Sequence of chain 1.D:
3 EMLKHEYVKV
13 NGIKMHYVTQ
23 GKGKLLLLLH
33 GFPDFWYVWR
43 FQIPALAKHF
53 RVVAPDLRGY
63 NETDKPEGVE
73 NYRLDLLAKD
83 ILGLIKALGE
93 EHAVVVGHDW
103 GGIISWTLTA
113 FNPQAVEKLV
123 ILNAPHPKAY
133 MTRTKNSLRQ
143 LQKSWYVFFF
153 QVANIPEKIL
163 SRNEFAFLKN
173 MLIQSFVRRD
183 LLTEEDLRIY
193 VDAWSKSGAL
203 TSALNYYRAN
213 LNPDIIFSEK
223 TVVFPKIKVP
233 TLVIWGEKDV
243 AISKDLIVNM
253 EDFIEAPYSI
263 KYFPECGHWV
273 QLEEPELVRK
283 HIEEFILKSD

Binding-site contacts:
Ligand atom C3 contacts residue TYR132 of chain 1.D at 4.1 Å (hydrophobic).
Ligand atom C5 contacts residue ASP101 of chain 1.D at 4.3 Å.
Ligand atom C4 contacts residue LEU213 of chain 1.D at 3.8 Å (hydrophobic).
Ligand atom C4 contacts residue TYR148 of chain 1.D at 4.0 Å (hydrophobic).
Ligand atom C1 contacts residue ASP101 of chain 1.D at 3.5 Å.
Ligand atom C6 contacts residue ASP101 of chain 1.D at 3.0 Å.
Ligand atom O contacts residue PRO127 of chain 1.D at 4.1 Å.
Ligand atom C6 contacts residue TRP102 of chain 1.D at 4.2 Å (hydrophobic).
Ligand atom O contacts residue HIS270 of chain 1.D at 4.4 Å.
Ligand atom C5 contacts residue TRP102 of chain 1.D at 3.5 Å (hydrophobic).
Ligand atom O contacts residue TRP102 of chain 1.D at 4.0 Å.
Ligand atom C2 contacts residue ILE244 of chain 1.D at 4.0 Å (hydrophobic).
Ligand atom O contacts residue ASN125 of chain 1.D at 4.3 Å.
Ligand atom C3 contacts residue TYR148 of chain 1.D at 4.2 Å (hydrophobic).
Ligand atom O contacts residue ILE244 of chain 1.D at 4.4 Å.
Ligand atom C1 contacts residue ILE244 of chain 1.D at 4.0 Å (hydrophobic).
Ligand atom C5 contacts residue ILE105 of chain 1.D at 3.8 Å (hydrophobic).
Ligand atom C1 contacts residue TYR148 of chain 1.D at 4.5 Å (hydrophobic).
Ligand atom C1 contacts residue HIS270 of chain 1.D at 4.3 Å.
Ligand atom C4 contacts residue TRP102 of chain 1.D at 4.2 Å (hydrophobic).
Ligand atom C4 contacts residue TYR209 of chain 1.D at 3.7 Å (hydrophobic).
Ligand atom C6 contacts residue ILE105 of chain 1.D at 4.5 Å (hydrophobic).
Ligand atom C5 contacts residue TYR209 of chain 1.D at 4.4 Å (hydrophobic).
Ligand atom C1 contacts residue PRO127 of chain 1.D at 4.4 Å (hydrophobic).
Ligand atom C3 contacts residue LEU213 of chain 1.D at 4.0 Å (hydrophobic).
Ligand atom C2 contacts residue PRO127 of chain 1.D at 4.0 Å (hydrophobic).
Ligand atom O contacts residue ILE105 of chain 1.D at 4.0 Å.
Ligand atom O contacts residue ASP101 of chain 1.D at 3.2 Å (salt-bridge).

This small molecule binds to this protein.
Small molecule (SMILES): C1CC[C@H]2O[C@H]2C1